This small molecule binds to this protein.
Small molecule (SMILES): O=C(Nc1ccc2nn(CC(=O)N3CCN(C(=O)c4ccccc4)CC3)cc2c1)c1cccc([N+](=O)[O-])c1

Sequence of chain 1.A:
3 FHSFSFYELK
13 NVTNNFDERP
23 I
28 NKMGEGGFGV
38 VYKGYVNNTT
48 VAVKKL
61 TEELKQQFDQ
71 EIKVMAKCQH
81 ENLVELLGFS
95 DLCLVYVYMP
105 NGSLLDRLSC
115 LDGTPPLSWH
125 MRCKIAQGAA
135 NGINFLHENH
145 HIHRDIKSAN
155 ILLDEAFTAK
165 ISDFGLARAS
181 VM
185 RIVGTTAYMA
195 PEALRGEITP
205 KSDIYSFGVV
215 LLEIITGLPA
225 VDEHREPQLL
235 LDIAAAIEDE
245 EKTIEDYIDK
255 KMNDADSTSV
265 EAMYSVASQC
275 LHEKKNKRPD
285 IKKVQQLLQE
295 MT

Binding-site contacts:
Ligand atom C3 contacts residue THR118 of chain 1.A at 3.8 Å.
Ligand atom C33 contacts residue TYR100 of chain 1.A at 3.3 Å (hydrophobic).
Ligand atom C27 contacts residue PRO104 of chain 1.A at 3.8 Å (hydrophobic).
Ligand atom O28 contacts residue PRO104 of chain 1.A at 3.2 Å (h-bond).
Ligand atom C26 contacts residue ALA49 of chain 1.A at 3.8 Å (hydrophobic).
Ligand atom C30 contacts residue LEU156 of chain 1.A at 3.6 Å (hydrophobic).
Ligand atom O38 contacts residue VAL38 of chain 1.A at 3.5 Å.
Ligand atom C27 contacts residue TYR102 of chain 1.A at 3.1 Å (hydrophobic).
Ligand atom O28 contacts residue GLY106 of chain 1.A at 3.3 Å (h-bond).
Ligand atom C35 contacts residue LEU156 of chain 1.A at 3.6 Å (hydrophobic).
Ligand atom C34 contacts residue LEU156 of chain 1.A at 3.8 Å (hydrophobic).
Ligand atom N1 contacts residue PRO104 of chain 1.A at 3.6 Å.
Ligand atom C27 contacts residue MET103 of chain 1.A at 3.4 Å (hydrophobic).
Ligand atom C19 contacts residue GLY106 of chain 1.A at 3.8 Å.
Ligand atom O28 contacts residue ARG111 of chain 1.A at 3.1 Å (salt-bridge).
Ligand atom O29 contacts residue MET103 of chain 1.A at 3.0 Å (h-bond).
Ligand atom C34 contacts residue VAL84 of chain 1.A at 3.7 Å (hydrophobic).
Ligand atom C21 contacts residue GLY106 of chain 1.A at 3.8 Å.
Ligand atom C34 contacts residue VAL101 of chain 1.A at 3.8 Å (hydrophobic).
Ligand atom C20 contacts residue MET103 of chain 1.A at 3.5 Å (hydrophobic).
Ligand atom C11 contacts residue GLY117 of chain 1.A at 3.6 Å.
Ligand atom C27 contacts residue GLY106 of chain 1.A at 3.8 Å.
Ligand atom C35 contacts residue VAL101 of chain 1.A at 3.4 Å (hydrophobic).
Ligand atom O37 contacts residue TYR100 of chain 1.A at 3.2 Å.
Ligand atom N17 contacts residue TYR102 of chain 1.A at 3.7 Å.
Ligand atom C21 contacts residue MET103 of chain 1.A at 3.2 Å (hydrophobic).
Ligand atom C10 contacts residue ASP116 of chain 1.A at 3.6 Å.
Ligand atom C32 contacts residue LEU156 of chain 1.A at 3.7 Å (hydrophobic).
Ligand atom O28 contacts residue ASN105 of chain 1.A at 3.4 Å.
Ligand atom C20 contacts residue GLY106 of chain 1.A at 3.5 Å.
Ligand atom C31 contacts residue LEU156 of chain 1.A at 3.5 Å (hydrophobic).
Ligand atom O29 contacts residue ALA49 of chain 1.A at 3.7 Å.
Ligand atom C34 contacts residue TYR100 of chain 1.A at 3.3 Å (hydrophobic).
Ligand atom C31 contacts residue ALA49 of chain 1.A at 3.6 Å (hydrophobic).
Ligand atom C24 contacts residue MET30 of chain 1.A at 3.4 Å (hydrophobic).
Ligand atom C16 contacts residue TYR102 of chain 1.A at 3.8 Å (hydrophobic).
Ligand atom C15 contacts residue PRO104 of chain 1.A at 3.3 Å (hydrophobic).
Ligand atom C21 contacts residue TYR102 of chain 1.A at 3.7 Å (hydrophobic).
Ligand atom C35 contacts residue MET103 of chain 1.A at 3.6 Å (hydrophobic).
Ligand atom O29 contacts residue TYR102 of chain 1.A at 3.5 Å.